Sequence of chain 1.C:
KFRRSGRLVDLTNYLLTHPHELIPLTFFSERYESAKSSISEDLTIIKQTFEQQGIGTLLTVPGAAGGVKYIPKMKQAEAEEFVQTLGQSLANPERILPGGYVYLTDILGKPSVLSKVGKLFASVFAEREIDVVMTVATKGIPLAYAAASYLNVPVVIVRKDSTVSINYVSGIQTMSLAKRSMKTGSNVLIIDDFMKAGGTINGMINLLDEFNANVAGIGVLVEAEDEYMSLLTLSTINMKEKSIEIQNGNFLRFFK

The small molecule below binds the protein below.
Small molecule (SMILES): Nc1nc2c(ncn2[C@@H]2O[C@H](CO[P](=O)(O)OP(=O)(O)O)[C@@H](O[P](=O)(O)OP(=O)(O)O)[C@H]2O)c(=O)[nH]1

Binding-site contacts:
Ligand atom N1 contacts residue TYR102 of chain 1.C at 3.2 Å.
Ligand atom O3A contacts residue GLY209 of chain 1.C at 2.5 Å (h-bond).
Ligand atom PA contacts residue THR211 of chain 1.C at 3.3 Å.
Ligand atom O2' contacts residue TYR102 of chain 1.C at 2.5 Å (h-bond).
Ligand atom O3B contacts residue ALA208 of chain 1.C at 3.2 Å.
Ligand atom PB contacts residue GLY209 of chain 1.C at 3.1 Å.
Ligand atom O1B contacts residue SER177 of chain 1.C at 3.3 Å.
Ligand atom O2D contacts residue LYS207 of chain 1.C at 3.4 Å.
Ligand atom O3A contacts residue ALA208 of chain 1.C at 2.7 Å (h-bond).
Ligand atom C4' contacts residue LYS207 of chain 1.C at 3.4 Å.
Ligand atom O3B contacts residue GLY210 of chain 1.C at 2.5 Å (h-bond).
Ligand atom C2 contacts residue GLY101 of chain 1.C at 2.5 Å.
Ligand atom O2A contacts residue THR211 of chain 1.C at 2.4 Å (h-bond).
Ligand atom N2 contacts residue TYR102 of chain 1.C at 3.2 Å.
Ligand atom O2B contacts residue LYS207 of chain 1.C at 3.5 Å.
Ligand atom O3C contacts residue GLY178 of chain 1.C at 3.1 Å.
Ligand atom PB contacts residue GLY210 of chain 1.C at 3.4 Å.
Ligand atom PB contacts residue ALA208 of chain 1.C at 2.8 Å.
Ligand atom O6 contacts residue VAL103 of chain 1.C at 3.0 Å (h-bond).
Ligand atom N2 contacts residue ILE255 of chain 1.C at 3.4 Å.
Ligand atom O4' contacts residue PHE205 of chain 1.C at 3.4 Å.
Ligand atom N1 contacts residue GLY101 of chain 1.C at 3.5 Å (h-bond).
Ligand atom O2B contacts residue ALA208 of chain 1.C at 1.4 Å.
Ligand atom PC contacts residue GLY178 of chain 1.C at 2.7 Å.
Ligand atom O1C contacts residue GLY178 of chain 1.C at 3.4 Å.
Ligand atom O1C contacts residue LYS207 of chain 1.C at 3.2 Å.
Ligand atom O5' contacts residue LYS207 of chain 1.C at 2.9 Å (salt-bridge).
Ligand atom N3 contacts residue GLY101 of chain 1.C at 3.5 Å (h-bond).
Ligand atom O3B contacts residue SER177 of chain 1.C at 3.0 Å.
Ligand atom O3A contacts residue LYS207 of chain 1.C at 3.1 Å.
Ligand atom O2C contacts residue GLY178 of chain 1.C at 1.4 Å.
Ligand atom O1B contacts residue GLY178 of chain 1.C at 2.9 Å (h-bond).
Ligand atom O2B contacts residue GLY209 of chain 1.C at 3.2 Å (h-bond).
Ligand atom O3A contacts residue GLY210 of chain 1.C at 3.2 Å (h-bond).
Ligand atom N1 contacts residue VAL103 of chain 1.C at 2.8 Å (h-bond).
Ligand atom C2 contacts residue TYR102 of chain 1.C at 3.3 Å (hydrophobic).
Ligand atom N2 contacts residue GLY101 of chain 1.C at 1.3 Å (h-bond).
Ligand atom O3B contacts residue GLY209 of chain 1.C at 3.3 Å (h-bond).
Ligand atom O1A contacts residue THR211 of chain 1.C at 3.2 Å (h-bond).
Ligand atom O2A contacts residue SER177 of chain 1.C at 2.5 Å (h-bond).